Sequence of chain 2.A:
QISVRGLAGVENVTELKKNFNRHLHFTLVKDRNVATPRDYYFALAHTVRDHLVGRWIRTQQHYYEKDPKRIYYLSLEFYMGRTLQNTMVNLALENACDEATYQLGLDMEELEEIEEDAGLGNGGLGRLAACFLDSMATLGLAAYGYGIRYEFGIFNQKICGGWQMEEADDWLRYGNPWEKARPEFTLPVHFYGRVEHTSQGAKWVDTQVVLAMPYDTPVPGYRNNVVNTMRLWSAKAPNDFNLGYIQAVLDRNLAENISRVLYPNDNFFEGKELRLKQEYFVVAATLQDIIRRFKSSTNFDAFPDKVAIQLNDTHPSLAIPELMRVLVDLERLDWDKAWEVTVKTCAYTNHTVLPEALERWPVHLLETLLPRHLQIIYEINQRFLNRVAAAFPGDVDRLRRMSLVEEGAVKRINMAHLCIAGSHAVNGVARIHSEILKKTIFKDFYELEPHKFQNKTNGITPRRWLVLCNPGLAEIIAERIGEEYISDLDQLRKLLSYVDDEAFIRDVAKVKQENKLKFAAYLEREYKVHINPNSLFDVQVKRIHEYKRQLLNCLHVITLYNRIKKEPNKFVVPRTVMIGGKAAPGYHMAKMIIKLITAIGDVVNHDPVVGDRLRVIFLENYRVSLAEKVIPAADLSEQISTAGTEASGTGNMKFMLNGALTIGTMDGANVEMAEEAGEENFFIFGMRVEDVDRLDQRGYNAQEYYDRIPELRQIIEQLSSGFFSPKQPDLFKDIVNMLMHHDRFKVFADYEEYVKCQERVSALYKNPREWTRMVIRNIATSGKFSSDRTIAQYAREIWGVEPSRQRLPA

Binding-site contacts:
Ligand atom O2' contacts residue ASP43 of chain 2.A at 4.3 Å.
Ligand atom C4 contacts residue VAL46 of chain 2.A at 3.6 Å (hydrophobic).
Ligand atom P contacts residue ARG311 of chain 1.A at 3.7 Å.
Ligand atom C5' contacts residue GLN72 of chain 1.A at 4.0 Å.
Ligand atom O3P contacts residue ARG243 of chain 1.A at 4.2 Å.
Ligand atom O4' contacts residue GLN73 of chain 1.A at 4.4 Å.
Ligand atom P contacts residue ARG310 of chain 1.A at 4.0 Å.
Ligand atom N9 contacts residue VAL46 of chain 2.A at 4.1 Å.
Ligand atom O1P contacts residue TYR156 of chain 1.A at 4.3 Å.
Ligand atom C6 contacts residue TYR76 of chain 1.A at 3.5 Å (hydrophobic).
Ligand atom C5 contacts residue TYR76 of chain 1.A at 3.6 Å (hydrophobic).
Ligand atom O3' contacts residue VAL46 of chain 2.A at 4.3 Å.
Ligand atom O6 contacts residue TYR76 of chain 1.A at 3.9 Å.
Ligand atom C1' contacts residue TYR76 of chain 1.A at 3.9 Å (hydrophobic).
Ligand atom C6 contacts residue VAL46 of chain 2.A at 4.2 Å (hydrophobic).
Ligand atom O2P contacts residue ARG310 of chain 1.A at 2.8 Å (salt-bridge).
Ligand atom N3 contacts residue VAL46 of chain 2.A at 3.6 Å.
Ligand atom C5 contacts residue VAL46 of chain 2.A at 4.0 Å (hydrophobic).
Ligand atom N1 contacts residue VAL46 of chain 2.A at 4.2 Å.
Ligand atom C4' contacts residue GLN73 of chain 1.A at 4.4 Å.
Ligand atom C4' contacts residue GLN72 of chain 1.A at 4.0 Å.
Ligand atom C4 contacts residue TYR76 of chain 1.A at 3.8 Å (hydrophobic).
Ligand atom O2' contacts residue GLN73 of chain 1.A at 3.6 Å.
Ligand atom O3P contacts residue ARG310 of chain 1.A at 3.7 Å.
Ligand atom O1P contacts residue ARG311 of chain 1.A at 2.8 Å (salt-bridge).
Ligand atom N7 contacts residue TYR76 of chain 1.A at 3.7 Å.
Ligand atom O4' contacts residue TYR76 of chain 1.A at 3.7 Å.
Ligand atom O4' contacts residue GLN72 of chain 1.A at 3.9 Å.
Ligand atom C2 contacts residue TYR76 of chain 1.A at 3.9 Å (hydrophobic).
Ligand atom O2' contacts residue VAL46 of chain 2.A at 4.5 Å.
Ligand atom C8 contacts residue TYR76 of chain 1.A at 3.8 Å (hydrophobic).
Ligand atom O3P contacts residue ARG311 of chain 1.A at 3.7 Å.
Ligand atom N1 contacts residue TYR76 of chain 1.A at 3.8 Å.
Ligand atom N3 contacts residue TYR76 of chain 1.A at 3.7 Å.
Ligand atom C2' contacts residue VAL46 of chain 2.A at 3.9 Å (hydrophobic).
Ligand atom N9 contacts residue TYR76 of chain 1.A at 3.8 Å.
Ligand atom C2 contacts residue VAL46 of chain 2.A at 3.9 Å (hydrophobic).
Ligand atom O2P contacts residue ARG311 of chain 1.A at 3.5 Å (salt-bridge).

The protein below binds the small molecule below.
Small molecule (SMILES): O=c1[nH]cnc2c1ncn2[C@@H]1O[C@H](COP(=O)(O)O)[C@@H](O)[C@H]1O

Sequence of chain 1.A:
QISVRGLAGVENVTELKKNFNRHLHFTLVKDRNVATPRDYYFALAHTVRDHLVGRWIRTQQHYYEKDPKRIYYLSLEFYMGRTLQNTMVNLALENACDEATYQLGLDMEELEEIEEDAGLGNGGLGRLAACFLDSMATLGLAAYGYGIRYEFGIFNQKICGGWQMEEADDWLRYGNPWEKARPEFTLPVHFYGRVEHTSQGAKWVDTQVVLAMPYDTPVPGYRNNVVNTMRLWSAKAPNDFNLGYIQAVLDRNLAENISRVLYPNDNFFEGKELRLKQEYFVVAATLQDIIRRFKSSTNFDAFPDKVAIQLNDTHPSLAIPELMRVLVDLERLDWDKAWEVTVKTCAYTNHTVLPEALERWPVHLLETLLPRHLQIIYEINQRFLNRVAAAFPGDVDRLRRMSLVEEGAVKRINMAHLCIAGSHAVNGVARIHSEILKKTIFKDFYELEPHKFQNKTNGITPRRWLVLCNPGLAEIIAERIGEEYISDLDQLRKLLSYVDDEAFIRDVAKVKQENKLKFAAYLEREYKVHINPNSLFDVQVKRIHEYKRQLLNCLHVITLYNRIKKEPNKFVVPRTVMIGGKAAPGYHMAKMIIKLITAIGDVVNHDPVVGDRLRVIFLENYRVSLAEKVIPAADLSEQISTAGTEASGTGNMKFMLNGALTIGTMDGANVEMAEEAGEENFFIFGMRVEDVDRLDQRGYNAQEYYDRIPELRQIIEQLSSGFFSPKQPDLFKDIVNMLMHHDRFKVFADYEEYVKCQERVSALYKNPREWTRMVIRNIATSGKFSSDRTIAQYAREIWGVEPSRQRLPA